Sequence of chain 1.C:
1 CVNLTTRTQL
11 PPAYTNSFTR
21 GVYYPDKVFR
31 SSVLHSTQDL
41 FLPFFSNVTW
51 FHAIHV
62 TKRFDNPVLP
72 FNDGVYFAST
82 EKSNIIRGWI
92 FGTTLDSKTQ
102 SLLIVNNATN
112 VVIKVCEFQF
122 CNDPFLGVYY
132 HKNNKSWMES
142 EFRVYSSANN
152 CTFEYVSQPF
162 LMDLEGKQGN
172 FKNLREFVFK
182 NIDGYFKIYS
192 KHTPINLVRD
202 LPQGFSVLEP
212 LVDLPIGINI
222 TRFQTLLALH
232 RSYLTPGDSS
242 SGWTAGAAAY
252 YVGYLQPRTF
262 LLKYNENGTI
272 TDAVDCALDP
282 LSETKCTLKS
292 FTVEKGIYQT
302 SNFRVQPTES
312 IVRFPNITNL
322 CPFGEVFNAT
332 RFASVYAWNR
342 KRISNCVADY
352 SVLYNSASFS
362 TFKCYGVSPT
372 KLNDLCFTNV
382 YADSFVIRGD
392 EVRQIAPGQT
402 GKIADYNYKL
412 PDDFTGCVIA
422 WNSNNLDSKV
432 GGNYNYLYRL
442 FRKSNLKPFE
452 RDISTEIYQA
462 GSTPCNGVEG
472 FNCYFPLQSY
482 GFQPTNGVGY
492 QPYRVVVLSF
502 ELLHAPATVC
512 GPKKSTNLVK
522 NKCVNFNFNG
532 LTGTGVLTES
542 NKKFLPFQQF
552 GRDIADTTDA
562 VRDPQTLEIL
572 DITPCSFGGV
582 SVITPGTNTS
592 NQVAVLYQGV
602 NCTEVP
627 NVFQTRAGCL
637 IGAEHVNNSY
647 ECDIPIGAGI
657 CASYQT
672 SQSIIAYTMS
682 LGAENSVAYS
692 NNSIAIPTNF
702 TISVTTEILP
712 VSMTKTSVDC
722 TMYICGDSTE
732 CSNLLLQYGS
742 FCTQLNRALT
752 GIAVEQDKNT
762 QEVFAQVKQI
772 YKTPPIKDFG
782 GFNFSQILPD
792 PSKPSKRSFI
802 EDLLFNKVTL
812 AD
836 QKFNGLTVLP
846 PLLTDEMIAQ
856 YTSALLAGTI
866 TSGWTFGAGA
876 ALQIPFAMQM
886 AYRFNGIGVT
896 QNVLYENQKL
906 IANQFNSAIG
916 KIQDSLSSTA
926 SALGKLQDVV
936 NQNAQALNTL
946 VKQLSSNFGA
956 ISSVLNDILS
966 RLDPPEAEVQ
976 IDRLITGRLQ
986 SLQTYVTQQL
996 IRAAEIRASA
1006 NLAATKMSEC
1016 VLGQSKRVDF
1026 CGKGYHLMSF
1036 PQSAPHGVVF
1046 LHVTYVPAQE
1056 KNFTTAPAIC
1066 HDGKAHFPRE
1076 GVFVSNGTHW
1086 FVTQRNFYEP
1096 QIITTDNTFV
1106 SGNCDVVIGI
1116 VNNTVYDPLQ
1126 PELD

Binding-site contacts:
Ligand atom O6 contacts residue ALA689 of chain 1.C at 3.4 Å.
Ligand atom C8 contacts residue LYS1056 of chain 1.C at 4.2 Å.
Ligand atom C7 contacts residue ASN1057 of chain 1.C at 3.2 Å.
Ligand atom C8 contacts residue ASN1057 of chain 1.C at 3.9 Å.
Ligand atom C3 contacts residue ASN1057 of chain 1.C at 3.9 Å.
Ligand atom C1 contacts residue ASN1057 of chain 1.C at 1.4 Å.
Ligand atom C2 contacts residue ASN1057 of chain 1.C at 2.6 Å.
Ligand atom C5 contacts residue ALA689 of chain 1.C at 4.0 Å (hydrophobic).
Ligand atom C8 contacts residue GLU1055 of chain 1.C at 3.6 Å.
Ligand atom C6 contacts residue ALA689 of chain 1.C at 3.8 Å (hydrophobic).
Ligand atom O5 contacts residue ASN1057 of chain 1.C at 2.3 Å (h-bond).
Ligand atom O7 contacts residue ASN1057 of chain 1.C at 2.7 Å (h-bond).
Ligand atom C4 contacts residue ASN1057 of chain 1.C at 4.3 Å.
Ligand atom N2 contacts residue ASN1057 of chain 1.C at 3.1 Å (h-bond).
Ligand atom C5 contacts residue ASN1057 of chain 1.C at 3.6 Å.

This protein binds this small molecule.
Small molecule (SMILES): CC(=O)N[C@@H]1[C@@H](O)[C@H](O)[C@@H](CO)O[C@H]1O